The small molecule below binds the protein below.
Small molecule (SMILES): OB(O)c1cc(Br)cc(Oc2ccccc2)c1

Binding-site contacts:
Ligand atom O11 contacts residue ASP144 of chain 1.A at 4.1 Å.
Ligand atom B05 contacts residue HIS478 of chain 1.A at 3.5 Å.
Ligand atom C09 contacts residue SER225 of chain 1.A at 3.9 Å.
Ligand atom BR contacts residue PHE362 of chain 1.A at 4.1 Å.
Ligand atom B05 contacts residue SER225 of chain 1.A at 1.5 Å.
Ligand atom O06 contacts residue ASP144 of chain 1.A at 3.8 Å.
Ligand atom BR contacts residue TYR427 of chain 1.A at 3.5 Å.
Ligand atom C16 contacts residue ASP144 of chain 1.A at 4.2 Å.
Ligand atom C16 contacts residue MET315 of chain 1.A at 4.1 Å (hydrophobic).
Ligand atom C10 contacts residue PHE361 of chain 1.A at 3.6 Å (hydrophobic).
Ligand atom B05 contacts residue ALA226 of chain 1.A at 3.7 Å.
Ligand atom C14 contacts residue PHE362 of chain 1.A at 4.2 Å (hydrophobic).
Ligand atom O06 contacts residue HIS478 of chain 1.A at 4.0 Å.
Ligand atom B05 contacts residue GLY143 of chain 1.A at 4.0 Å.
Ligand atom O06 contacts residue GLY142 of chain 1.A at 4.2 Å.
Ligand atom O06 contacts residue SER225 of chain 1.A at 2.5 Å (h-bond).
Ligand atom C13 contacts residue MET467 of chain 1.A at 3.8 Å (hydrophobic).
Ligand atom C10 contacts residue ASP144 of chain 1.A at 4.0 Å.
Ligand atom O07 contacts residue ASP144 of chain 1.A at 2.8 Å (salt-bridge).
Ligand atom O11 contacts residue PHE361 of chain 1.A at 3.6 Å.
Ligand atom C15 contacts residue ILE365 of chain 1.A at 4.1 Å (hydrophobic).
Ligand atom BR contacts residue PHE428 of chain 1.A at 4.2 Å.
Ligand atom C09 contacts residue ASP144 of chain 1.A at 3.8 Å.
Ligand atom O07 contacts residue GLY143 of chain 1.A at 3.4 Å (h-bond).
Ligand atom C03 contacts residue SER225 of chain 1.A at 3.1 Å.
Ligand atom O07 contacts residue ALA226 of chain 1.A at 2.7 Å (h-bond).
Ligand atom C03 contacts residue HIS478 of chain 1.A at 3.9 Å.
Ligand atom C04 contacts residue HIS478 of chain 1.A at 3.9 Å.
Ligand atom O07 contacts residue GLY142 of chain 1.A at 4.2 Å.
Ligand atom C04 contacts residue SER225 of chain 1.A at 2.7 Å.
Ligand atom C17 contacts residue ASP144 of chain 1.A at 3.6 Å.
Ligand atom C18 contacts residue PHE361 of chain 1.A at 4.1 Å (hydrophobic).
Ligand atom C14 contacts residue ILE365 of chain 1.A at 3.5 Å (hydrophobic).
Ligand atom O07 contacts residue SER225 of chain 1.A at 2.5 Å (h-bond).
Ligand atom C09 contacts residue PHE361 of chain 1.A at 3.7 Å (hydrophobic).
Ligand atom C04 contacts residue ASP144 of chain 1.A at 4.2 Å.
Ligand atom O06 contacts residue GLY143 of chain 1.A at 3.2 Å (h-bond).
Ligand atom C13 contacts residue PHE362 of chain 1.A at 4.1 Å (hydrophobic).
Ligand atom B05 contacts residue ASP144 of chain 1.A at 3.9 Å.
Ligand atom BR contacts residue TRP258 of chain 1.A at 4.0 Å.

Sequence of chain 1.A:
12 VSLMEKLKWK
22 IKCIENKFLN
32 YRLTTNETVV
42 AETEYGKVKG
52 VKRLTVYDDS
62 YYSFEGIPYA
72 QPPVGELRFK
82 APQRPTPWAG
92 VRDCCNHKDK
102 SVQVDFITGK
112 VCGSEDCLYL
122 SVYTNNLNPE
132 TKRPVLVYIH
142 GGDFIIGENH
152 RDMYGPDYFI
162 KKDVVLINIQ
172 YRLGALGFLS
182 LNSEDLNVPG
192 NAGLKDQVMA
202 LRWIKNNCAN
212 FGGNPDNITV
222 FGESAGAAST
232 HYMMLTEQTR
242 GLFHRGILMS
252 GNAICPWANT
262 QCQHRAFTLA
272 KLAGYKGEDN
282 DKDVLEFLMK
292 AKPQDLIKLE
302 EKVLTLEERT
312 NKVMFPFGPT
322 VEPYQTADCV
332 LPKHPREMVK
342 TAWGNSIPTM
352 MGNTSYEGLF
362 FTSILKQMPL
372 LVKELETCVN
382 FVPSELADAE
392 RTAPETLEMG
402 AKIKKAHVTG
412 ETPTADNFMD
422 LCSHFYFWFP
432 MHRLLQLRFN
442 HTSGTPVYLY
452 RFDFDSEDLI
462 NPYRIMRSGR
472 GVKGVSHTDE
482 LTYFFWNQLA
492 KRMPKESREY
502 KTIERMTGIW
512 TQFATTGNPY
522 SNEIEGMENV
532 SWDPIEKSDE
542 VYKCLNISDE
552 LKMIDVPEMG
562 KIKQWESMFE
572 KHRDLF